Sequence of chain 1.B:
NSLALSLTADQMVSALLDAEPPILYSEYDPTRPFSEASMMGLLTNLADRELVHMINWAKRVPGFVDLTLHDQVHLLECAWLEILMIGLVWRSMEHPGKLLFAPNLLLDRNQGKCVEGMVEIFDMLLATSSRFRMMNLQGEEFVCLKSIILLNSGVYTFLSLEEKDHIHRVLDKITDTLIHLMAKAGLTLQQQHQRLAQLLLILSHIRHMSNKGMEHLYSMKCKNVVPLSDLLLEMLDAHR

Binding-site contacts:
Ligand atom O1 contacts residue MET46 of chain 1.B at 3.3 Å.
Ligand atom C16 contacts residue PHE107 of chain 1.B at 3.8 Å (hydrophobic).
Ligand atom C17 contacts residue LEU90 of chain 1.B at 3.8 Å (hydrophobic).
Ligand atom C8 contacts residue MET124 of chain 1.B at 4.1 Å (hydrophobic).
Ligand atom O3 contacts residue ARG97 of chain 1.B at 3.0 Å (salt-bridge).
Ligand atom C18 contacts residue GLU56 of chain 1.B at 3.4 Å.
Ligand atom C9 contacts residue MET91 of chain 1.B at 4.2 Å (hydrophobic).
Ligand atom C3 contacts residue LEU49 of chain 1.B at 3.7 Å (hydrophobic).
Ligand atom O2 contacts residue GLY224 of chain 1.B at 4.0 Å.
Ligand atom C20 contacts residue PHE107 of chain 1.B at 4.1 Å (hydrophobic).
Ligand atom C18 contacts residue PHE107 of chain 1.B at 4.1 Å (hydrophobic).
Ligand atom C9 contacts residue MET124 of chain 1.B at 3.8 Å (hydrophobic).
Ligand atom C14 contacts residue MET91 of chain 1.B at 4.0 Å (hydrophobic).
Ligand atom C15 contacts residue PHE107 of chain 1.B at 4.1 Å (hydrophobic).
Ligand atom C9 contacts residue GLY224 of chain 1.B at 4.1 Å.
Ligand atom C19 contacts residue ALA53 of chain 1.B at 4.0 Å (hydrophobic).
Ligand atom O2 contacts residue MET124 of chain 1.B at 3.3 Å.
Ligand atom C15 contacts residue LEU94 of chain 1.B at 3.6 Å (hydrophobic).
Ligand atom C19 contacts residue GLU56 of chain 1.B at 3.6 Å.
Ligand atom O3 contacts residue LEU90 of chain 1.B at 3.9 Å.
Ligand atom O3 contacts residue GLU56 of chain 1.B at 2.5 Å (salt-bridge).
Ligand atom C21 contacts residue PHE107 of chain 1.B at 3.9 Å (hydrophobic).
Ligand atom C8 contacts residue GLY224 of chain 1.B at 3.4 Å.
Ligand atom C17 contacts residue LEU94 of chain 1.B at 3.8 Å (hydrophobic).
Ligand atom C15 contacts residue MET91 of chain 1.B at 3.9 Å (hydrophobic).
Ligand atom C6 contacts residue LEU228 of chain 1.B at 4.2 Å (hydrophobic).
Ligand atom C19 contacts residue LEU52 of chain 1.B at 4.0 Å (hydrophobic).
Ligand atom C17 contacts residue PHE107 of chain 1.B at 4.1 Å (hydrophobic).
Ligand atom C4 contacts residue MET46 of chain 1.B at 3.6 Å (hydrophobic).
Ligand atom C20 contacts residue ALA53 of chain 1.B at 3.8 Å (hydrophobic).
Ligand atom O2 contacts residue HIS227 of chain 1.B at 3.1 Å.
Ligand atom C4 contacts residue LEU49 of chain 1.B at 4.0 Å (hydrophobic).
Ligand atom C19 contacts residue PHE107 of chain 1.B at 4.1 Å (hydrophobic).
Ligand atom C10 contacts residue MET124 of chain 1.B at 3.8 Å (hydrophobic).
Ligand atom C7 contacts residue MET46 of chain 1.B at 3.9 Å (hydrophobic).
Ligand atom O1 contacts residue LEU228 of chain 1.B at 3.7 Å.
Ligand atom C20 contacts residue LEU49 of chain 1.B at 3.7 Å (hydrophobic).
Ligand atom C8 contacts residue HIS227 of chain 1.B at 4.2 Å.
Ligand atom C7 contacts residue LEU228 of chain 1.B at 4.2 Å (hydrophobic).
Ligand atom C16 contacts residue LEU94 of chain 1.B at 4.0 Å (hydrophobic).

The protein below binds the small molecule below.
Small molecule (SMILES): C[C@]12CC[C@@H]3c4ccc(O)cc4CC[C@H]3[C@@H]1C[C@@H](O)C2=O